A small-molecule ligand and the protein it binds are described below.
Small molecule (SMILES): CN1CCN(c2cc(=O)[nH]c3ccc(Nc4ccnc(Cl)c4C#N)cc23)CC1

Sequence of chain 1.A:
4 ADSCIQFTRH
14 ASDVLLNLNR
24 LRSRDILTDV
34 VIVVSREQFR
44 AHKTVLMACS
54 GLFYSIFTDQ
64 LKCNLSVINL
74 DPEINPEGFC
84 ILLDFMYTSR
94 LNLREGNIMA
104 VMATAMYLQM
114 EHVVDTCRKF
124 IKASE

Sequence of chain 2.A:
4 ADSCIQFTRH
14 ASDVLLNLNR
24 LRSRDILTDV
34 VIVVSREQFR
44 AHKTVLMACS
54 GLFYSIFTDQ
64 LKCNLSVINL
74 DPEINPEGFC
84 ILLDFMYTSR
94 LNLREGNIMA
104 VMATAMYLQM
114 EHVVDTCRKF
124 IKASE

Binding-site contacts:
Ligand atom N5 contacts residue LEU24 of chain 2.A at 3.7 Å.
Ligand atom C6 contacts residue CYS52 of chain 1.A at 3.7 Å (hydrophobic).
Ligand atom C19 contacts residue MET50 of chain 1.A at 3.4 Å (hydrophobic).
Ligand atom N contacts residue TYR57 of chain 1.A at 3.6 Å.
Ligand atom C5 contacts residue MET50 of chain 1.A at 3.5 Å (hydrophobic).
Ligand atom CL contacts residue TYR57 of chain 1.A at 3.7 Å.
Ligand atom CL contacts residue ARG23 of chain 2.A at 3.5 Å.
Ligand atom O contacts residue GLN112 of chain 1.A at 3.1 Å (h-bond).
Ligand atom N4 contacts residue DMS1 of chain 1.I at 2.7 Å (h-bond).
Ligand atom C2 contacts residue ASN20 of chain 2.A at 3.5 Å.
Ligand atom N1 contacts residue MET50 of chain 1.A at 2.9 Å (h-bond).
Ligand atom C contacts residue TYR57 of chain 1.A at 3.4 Å (hydrophobic).
Ligand atom C11 contacts residue GLY54 of chain 1.A at 3.4 Å.
Ligand atom N5 contacts residue MET50 of chain 1.A at 3.1 Å (h-bond).
Ligand atom C6 contacts residue ALA51 of chain 1.A at 3.4 Å (hydrophobic).
Ligand atom C1 contacts residue TYR57 of chain 1.A at 3.6 Å (hydrophobic).
Ligand atom CL contacts residue ARG27 of chain 2.A at 3.5 Å.
Ligand atom C8 contacts residue GLY54 of chain 1.A at 3.6 Å.
Ligand atom C6 contacts residue ASN20 of chain 2.A at 3.6 Å.
Ligand atom C10 contacts residue GLY54 of chain 1.A at 3.6 Å.
Ligand atom C18 contacts residue DMS1 of chain 1.I at 3.3 Å.
Ligand atom N3 contacts residue GLY54 of chain 1.A at 3.5 Å.
Ligand atom C2 contacts residue TYR57 of chain 1.A at 3.6 Å (hydrophobic).
Ligand atom C13 contacts residue GLN112 of chain 1.A at 3.0 Å.
Ligand atom N5 contacts residue ALA51 of chain 1.A at 3.4 Å (h-bond).
Ligand atom C8 contacts residue GLN112 of chain 1.A at 3.7 Å.
Ligand atom N1 contacts residue ASN20 of chain 2.A at 3.5 Å (h-bond).
Ligand atom N5 contacts residue TYR57 of chain 1.A at 3.7 Å.
Ligand atom C7 contacts residue CYS52 of chain 1.A at 3.5 Å (hydrophobic).
Ligand atom C contacts residue ASN20 of chain 2.A at 3.5 Å.
Ligand atom N2 contacts residue GLN112 of chain 1.A at 3.0 Å (h-bond).
Ligand atom C1 contacts residue ASN20 of chain 2.A at 3.5 Å.
Ligand atom C9 contacts residue GLY54 of chain 1.A at 3.4 Å.
Ligand atom N contacts residue ASN20 of chain 2.A at 3.6 Å.
Ligand atom C14 contacts residue GLN112 of chain 1.A at 3.6 Å.
Ligand atom C6 contacts residue SER53 of chain 1.A at 3.6 Å.
Ligand atom C12 contacts residue GLN112 of chain 1.A at 3.6 Å.
Ligand atom C16 contacts residue DMS1 of chain 1.I at 3.5 Å.
Ligand atom O contacts residue GLU114 of chain 1.A at 3.0 Å (salt-bridge).
Ligand atom C19 contacts residue TYR57 of chain 1.A at 3.4 Å (hydrophobic).